This protein binds this small molecule.
Small molecule (SMILES): O=C(O)Cc1c[nH]c2ccccc12

Binding-site contacts:
Ligand atom N contacts residue GLY321 of chain 1.A at 4.4 Å.
Ligand atom N contacts residue TYR319 of chain 1.A at 3.5 Å (h-bond).
Ligand atom O2 contacts residue GLY91 of chain 1.A at 4.1 Å.
Ligand atom C3 contacts residue LEU320 of chain 1.A at 4.4 Å (hydrophobic).
Ligand atom C1 contacts residue TYR319 of chain 1.A at 3.7 Å (hydrophobic).
Ligand atom O2 contacts residue PRO252 of chain 1.A at 3.1 Å.
Ligand atom C7 contacts residue LEU320 of chain 1.A at 4.5 Å (hydrophobic).
Ligand atom N contacts residue GLU318 of chain 1.A at 3.0 Å (salt-bridge).
Ligand atom C7 contacts residue PRO252 of chain 1.A at 4.2 Å (hydrophobic).
Ligand atom C17 contacts residue PRO252 of chain 1.A at 3.1 Å (hydrophobic).
Ligand atom C1 contacts residue LEU320 of chain 1.A at 4.0 Å (hydrophobic).
Ligand atom C2 contacts residue LEU320 of chain 1.A at 4.0 Å (hydrophobic).
Ligand atom C5 contacts residue GLY321 of chain 1.A at 3.8 Å.
Ligand atom C18 contacts residue TYR319 of chain 1.A at 4.1 Å (hydrophobic).
Ligand atom O2 contacts residue TYR319 of chain 1.A at 4.0 Å.
Ligand atom C8 contacts residue GLU318 of chain 1.A at 3.5 Å.
Ligand atom C7 contacts residue TYR319 of chain 1.A at 2.8 Å (hydrophobic).
Ligand atom C18 contacts residue PRO252 of chain 1.A at 3.8 Å (hydrophobic).
Ligand atom C4 contacts residue GLY321 of chain 1.A at 4.2 Å.
Ligand atom C17 contacts residue TYR319 of chain 1.A at 2.9 Å (hydrophobic).
Ligand atom C contacts residue GLU318 of chain 1.A at 3.9 Å.
Ligand atom C contacts residue TYR319 of chain 1.A at 4.0 Å (hydrophobic).
Ligand atom C3 contacts residue GLU323 of chain 1.A at 4.0 Å.
Ligand atom C4 contacts residue GLU323 of chain 1.A at 4.4 Å.
Ligand atom O3 contacts residue TYR319 of chain 1.A at 4.0 Å.
Ligand atom C contacts residue LEU320 of chain 1.A at 4.4 Å (hydrophobic).
Ligand atom C18 contacts residue ASN253 of chain 1.A at 4.2 Å.
Ligand atom O2 contacts residue THR89 of chain 1.A at 3.5 Å (h-bond).
Ligand atom C18 contacts residue THR89 of chain 1.A at 3.4 Å.
Ligand atom C8 contacts residue TYR319 of chain 1.A at 2.7 Å (hydrophobic).
Ligand atom O2 contacts residue ASN253 of chain 1.A at 3.1 Å (h-bond).
Ligand atom O3 contacts residue THR89 of chain 1.A at 2.7 Å (h-bond).
Ligand atom C contacts residue GLY321 of chain 1.A at 4.0 Å.
Ligand atom O2 contacts residue ALA251 of chain 1.A at 4.3 Å.

Sequence of chain 1.A:
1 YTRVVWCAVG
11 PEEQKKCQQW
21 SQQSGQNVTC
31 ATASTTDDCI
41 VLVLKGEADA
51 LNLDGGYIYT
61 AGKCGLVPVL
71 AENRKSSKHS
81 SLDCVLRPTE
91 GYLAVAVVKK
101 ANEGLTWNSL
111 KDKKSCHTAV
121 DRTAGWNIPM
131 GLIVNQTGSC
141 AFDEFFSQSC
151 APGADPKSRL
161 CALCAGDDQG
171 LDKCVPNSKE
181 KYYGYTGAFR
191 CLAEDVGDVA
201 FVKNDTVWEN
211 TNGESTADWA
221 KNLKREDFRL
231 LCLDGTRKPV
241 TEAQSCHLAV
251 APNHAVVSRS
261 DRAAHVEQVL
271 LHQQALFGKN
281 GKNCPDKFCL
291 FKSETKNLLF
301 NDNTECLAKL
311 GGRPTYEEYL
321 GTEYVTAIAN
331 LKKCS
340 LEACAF